Sequence of chain 7.A:
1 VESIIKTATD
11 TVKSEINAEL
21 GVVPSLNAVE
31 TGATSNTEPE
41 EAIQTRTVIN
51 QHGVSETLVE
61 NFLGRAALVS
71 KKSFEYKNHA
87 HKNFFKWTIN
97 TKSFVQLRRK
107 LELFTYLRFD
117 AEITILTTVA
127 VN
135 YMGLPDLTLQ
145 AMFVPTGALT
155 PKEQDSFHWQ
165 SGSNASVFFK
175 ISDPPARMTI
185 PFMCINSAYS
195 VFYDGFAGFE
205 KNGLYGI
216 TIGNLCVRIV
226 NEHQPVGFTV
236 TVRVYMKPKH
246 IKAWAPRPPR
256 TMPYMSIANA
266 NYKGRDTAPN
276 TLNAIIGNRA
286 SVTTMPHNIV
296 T

Sequence of chain 7.C:
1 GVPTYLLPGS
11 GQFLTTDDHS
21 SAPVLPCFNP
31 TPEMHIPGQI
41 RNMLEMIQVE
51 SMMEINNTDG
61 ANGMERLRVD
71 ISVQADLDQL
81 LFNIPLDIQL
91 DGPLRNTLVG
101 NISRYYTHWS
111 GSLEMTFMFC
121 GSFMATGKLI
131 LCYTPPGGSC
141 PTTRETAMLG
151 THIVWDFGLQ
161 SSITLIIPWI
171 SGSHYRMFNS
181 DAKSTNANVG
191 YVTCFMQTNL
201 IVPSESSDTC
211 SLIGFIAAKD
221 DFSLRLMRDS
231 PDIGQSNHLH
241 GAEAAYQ

A protein and the small-molecule ligand that binds it are described below.
Small molecule (SMILES): Cc1cc(CCCOc2c(C)cc(-c3noc(C(F)(F)F)n3)cc2C)on1

Sequence of chain 8.C:
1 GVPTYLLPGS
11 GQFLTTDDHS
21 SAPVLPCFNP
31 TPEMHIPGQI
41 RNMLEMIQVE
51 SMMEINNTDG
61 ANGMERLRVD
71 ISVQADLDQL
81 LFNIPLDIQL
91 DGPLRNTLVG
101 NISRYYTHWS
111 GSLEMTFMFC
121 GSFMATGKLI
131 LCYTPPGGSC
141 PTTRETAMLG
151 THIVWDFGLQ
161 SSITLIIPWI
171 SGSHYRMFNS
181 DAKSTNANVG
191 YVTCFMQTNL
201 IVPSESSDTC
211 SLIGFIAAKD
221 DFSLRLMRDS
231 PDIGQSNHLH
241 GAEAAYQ

Binding-site contacts:
Ligand atom C2B contacts residue ILE184 of chain 7.A at 3.8 Å (hydrophobic).
Ligand atom F3 contacts residue ALA169 of chain 7.A at 3.7 Å.
Ligand atom F2 contacts residue PHE147 of chain 7.A at 3.8 Å.
Ligand atom F2 contacts residue VAL171 of chain 7.A at 3.9 Å.
Ligand atom CM2 contacts residue ILE95 of chain 7.A at 4.0 Å (hydrophobic).
Ligand atom C3B contacts residue ILE184 of chain 7.A at 3.5 Å (hydrophobic).
Ligand atom CM2 contacts residue ILE217 of chain 7.A at 3.4 Å (hydrophobic).
Ligand atom O1B contacts residue ILE119 of chain 7.A at 3.9 Å.
Ligand atom O1A contacts residue LEU220 of chain 7.A at 3.4 Å.
Ligand atom CM6 contacts residue TRP93 of chain 7.A at 3.7 Å (hydrophobic).
Ligand atom O1 contacts residue PHE115 of chain 7.A at 3.4 Å.
Ligand atom F3 contacts residue PHE147 of chain 7.A at 3.5 Å.
Ligand atom C5B contacts residue ILE119 of chain 7.A at 3.9 Å (hydrophobic).
Ligand atom C4 contacts residue TYR193 of chain 7.A at 3.9 Å (hydrophobic).
Ligand atom F1 contacts residue VAL171 of chain 7.A at 3.8 Å.
Ligand atom C4 contacts residue ILE217 of chain 7.A at 4.0 Å (hydrophobic).
Ligand atom CM2 contacts residue PHE147 of chain 7.A at 3.8 Å (hydrophobic).
Ligand atom CM2 contacts residue ILE184 of chain 7.A at 3.8 Å (hydrophobic).
Ligand atom C2A contacts residue LEU220 of chain 7.A at 3.8 Å (hydrophobic).
Ligand atom CM6 contacts residue ILE95 of chain 7.A at 3.9 Å (hydrophobic).
Ligand atom F2 contacts residue ALA169 of chain 7.A at 3.6 Å.
Ligand atom C6B contacts residue ILE95 of chain 7.A at 4.0 Å (hydrophobic).
Ligand atom N3A contacts residue ILE184 of chain 7.A at 3.9 Å.
Ligand atom N3A contacts residue PHE147 of chain 7.A at 3.9 Å.
Ligand atom C6B contacts residue ILE119 of chain 7.A at 3.8 Å (hydrophobic).
Ligand atom C5 contacts residue TYR193 of chain 7.A at 4.0 Å (hydrophobic).
Ligand atom O1A contacts residue ILE121 of chain 7.A at 3.8 Å.
Ligand atom N1A contacts residue LEU220 of chain 7.A at 3.3 Å.
Ligand atom C1C contacts residue TYR193 of chain 7.A at 3.9 Å (hydrophobic).
Ligand atom F2 contacts residue ALA145 of chain 7.A at 2.8 Å.
Ligand atom F3 contacts residue VAL24 of chain 7.C at 3.3 Å.
Ligand atom F1 contacts residue MET182 of chain 7.A at 3.2 Å.
Ligand atom N2 contacts residue PHE115 of chain 7.A at 3.7 Å.
Ligand atom O1 contacts residue THR97 of chain 7.A at 3.8 Å.
Ligand atom N1A contacts residue ILE119 of chain 7.A at 3.8 Å.
Ligand atom C3A contacts residue LEU220 of chain 7.A at 4.0 Å (hydrophobic).
Ligand atom N2 contacts residue THR97 of chain 7.A at 3.8 Å.
Ligand atom CM6 contacts residue ILE119 of chain 7.A at 4.0 Å (hydrophobic).
Ligand atom C2B contacts residue ILE95 of chain 7.A at 3.8 Å (hydrophobic).
Ligand atom C1B contacts residue ILE95 of chain 7.A at 3.6 Å (hydrophobic).